The protein below binds the small molecule below.
Small molecule (SMILES): O=C(O)CC[N+](=O)[O-]

Binding-site contacts:
Ligand atom O1 contacts residue LYS165 of chain 1.B at 4.2 Å.
Ligand atom C1 contacts residue TYR158 of chain 1.B at 4.4 Å (hydrophobic).
Ligand atom O4 contacts residue ALA198 of chain 1.B at 4.1 Å.
Ligand atom N1 contacts residue ALA198 of chain 1.B at 4.5 Å.
Ligand atom O3 contacts residue ILE202 of chain 1.B at 3.8 Å.
Ligand atom O1 contacts residue MET161 of chain 1.B at 4.3 Å.
Ligand atom C1 contacts residue NAD1 of chain 1.G at 3.4 Å.
Ligand atom N1 contacts residue ILE202 of chain 1.B at 4.3 Å.
Ligand atom O3 contacts residue ALA198 of chain 1.B at 4.0 Å.
Ligand atom O1 contacts residue PHE149 of chain 1.B at 3.5 Å.
Ligand atom C3 contacts residue TYR158 of chain 1.B at 3.7 Å (hydrophobic).
Ligand atom C2 contacts residue TYR158 of chain 1.B at 3.8 Å (hydrophobic).
Ligand atom C1 contacts residue MET161 of chain 1.B at 4.2 Å (hydrophobic).
Ligand atom O3 contacts residue MET199 of chain 1.B at 3.8 Å.
Ligand atom O2 contacts residue NAD1 of chain 1.G at 2.7 Å (h-bond).
Ligand atom O1 contacts residue TYR158 of chain 1.B at 4.4 Å.
Ligand atom O1 contacts residue NAD1 of chain 1.G at 3.5 Å (h-bond).
Ligand atom O2 contacts residue MET161 of chain 1.B at 3.8 Å.
Ligand atom O3 contacts residue THR196 of chain 1.B at 4.4 Å.
Ligand atom C2 contacts residue NAD1 of chain 1.G at 3.8 Å.

Sequence of chain 1.B:
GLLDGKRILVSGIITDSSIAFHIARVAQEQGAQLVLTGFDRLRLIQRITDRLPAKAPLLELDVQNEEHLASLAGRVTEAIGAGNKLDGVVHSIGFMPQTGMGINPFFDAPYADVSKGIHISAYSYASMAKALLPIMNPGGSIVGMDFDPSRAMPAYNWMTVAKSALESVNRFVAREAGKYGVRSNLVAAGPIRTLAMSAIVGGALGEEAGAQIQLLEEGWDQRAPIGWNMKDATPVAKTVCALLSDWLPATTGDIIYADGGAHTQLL